Binding-site contacts:
Ligand atom OAG contacts residue LYS335 of chain 1.A at 3.6 Å (salt-bridge).
Ligand atom NAK contacts residue TYR171 of chain 1.A at 3.4 Å.
Ligand atom OAG contacts residue GLY337 of chain 1.A at 3.8 Å.
Ligand atom OAE contacts residue PHE313 of chain 1.A at 4.2 Å.
Ligand atom OAC contacts residue SER338 of chain 1.A at 2.8 Å (h-bond).
Ligand atom CAJ contacts residue LYS88 of chain 1.A at 4.0 Å.
Ligand atom NAK contacts residue SER85 of chain 1.A at 3.1 Å (h-bond).
Ligand atom OAG contacts residue SER85 of chain 1.A at 4.1 Å.
Ligand atom CA contacts residue SER85 of chain 1.A at 3.6 Å.
Ligand atom CAO contacts residue TYR171 of chain 1.A at 3.5 Å (hydrophobic).
Ligand atom O contacts residue TYR243 of chain 1.A at 4.1 Å.
Ligand atom SAR contacts residue THR336 of chain 1.A at 3.5 Å (h-bond).
Ligand atom O contacts residue GLN141 of chain 1.A at 3.0 Å (h-bond).
Ligand atom SAR contacts residue ILE366 of chain 1.A at 3.9 Å.
Ligand atom OAG contacts residue THR336 of chain 1.A at 2.6 Å (h-bond).
Ligand atom N contacts residue SER338 of chain 1.A at 4.1 Å.
Ligand atom OAL contacts residue TYR171 of chain 1.A at 3.6 Å.
Ligand atom N contacts residue SER85 of chain 1.A at 2.3 Å (h-bond).
Ligand atom OAD contacts residue ILE366 of chain 1.A at 3.4 Å.
Ligand atom CAJ contacts residue TYR171 of chain 1.A at 3.6 Å (hydrophobic).
Ligand atom OAD contacts residue THR336 of chain 1.A at 3.5 Å (h-bond).
Ligand atom OAC contacts residue GLY84 of chain 1.A at 3.7 Å.
Ligand atom OAE contacts residue ILE366 of chain 1.A at 3.5 Å.
Ligand atom O contacts residue ASN173 of chain 1.A at 3.0 Å (h-bond).
Ligand atom C contacts residue GLN141 of chain 1.A at 3.5 Å.
Ligand atom OAD contacts residue PHE313 of chain 1.A at 4.0 Å.
Ligand atom NAA contacts residue GLN141 of chain 1.A at 3.5 Å (h-bond).
Ligand atom OAC contacts residue SER85 of chain 1.A at 2.3 Å (h-bond).
Ligand atom OAD contacts residue SER312 of chain 1.A at 3.8 Å.
Ligand atom CAJ contacts residue ASN173 of chain 1.A at 3.6 Å.
Ligand atom CAH contacts residue PHE313 of chain 1.A at 4.0 Å (hydrophobic).
Ligand atom OAL contacts residue PHE313 of chain 1.A at 4.0 Å.
Ligand atom CAO contacts residue SER85 of chain 1.A at 3.6 Å.
Ligand atom CA contacts residue SER338 of chain 1.A at 3.5 Å.
Ligand atom CAJ contacts residue SER85 of chain 1.A at 2.8 Å.
Ligand atom CAN contacts residue SER85 of chain 1.A at 1.4 Å.
Ligand atom CAO contacts residue LEU140 of chain 1.A at 4.0 Å (hydrophobic).
Ligand atom CAN contacts residue SER338 of chain 1.A at 3.9 Å.
Ligand atom C contacts residue SER338 of chain 1.A at 4.1 Å.
Ligand atom OAC contacts residue GLY337 of chain 1.A at 3.4 Å.

This small molecule binds to this protein.
Small molecule (SMILES): NC(=O)[C@@H]1CC[C@@H](NOS(=O)(=O)O)CN1C=O

Sequence of chain 1.A:
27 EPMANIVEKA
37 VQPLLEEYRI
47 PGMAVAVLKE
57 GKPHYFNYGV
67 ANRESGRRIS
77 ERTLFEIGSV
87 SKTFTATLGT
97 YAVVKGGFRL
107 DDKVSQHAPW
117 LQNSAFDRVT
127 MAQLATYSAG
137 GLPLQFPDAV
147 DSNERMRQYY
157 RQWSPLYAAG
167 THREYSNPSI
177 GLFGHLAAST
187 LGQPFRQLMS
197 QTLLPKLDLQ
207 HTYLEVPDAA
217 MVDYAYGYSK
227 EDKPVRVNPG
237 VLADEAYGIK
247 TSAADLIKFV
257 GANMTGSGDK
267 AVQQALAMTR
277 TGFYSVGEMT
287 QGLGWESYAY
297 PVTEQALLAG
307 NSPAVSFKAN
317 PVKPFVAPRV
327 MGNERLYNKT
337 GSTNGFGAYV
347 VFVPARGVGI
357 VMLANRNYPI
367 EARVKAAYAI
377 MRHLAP